Binding-site contacts:
Ligand atom PG contacts residue SER174 of chain 1.M at 3.8 Å.
Ligand atom PB contacts residue CA1 of chain 1.PA at 3.4 Å.
Ligand atom C4' contacts residue TYR262 of chain 1.M at 3.4 Å (hydrophobic).
Ligand atom O4' contacts residue ASN270 of chain 1.M at 3.9 Å.
Ligand atom O2 contacts residue ASN270 of chain 1.M at 3.0 Å (h-bond).
Ligand atom C6 contacts residue ALA267 of chain 1.M at 3.9 Å (hydrophobic).
Ligand atom O2B contacts residue SER174 of chain 1.M at 3.4 Å (h-bond).
Ligand atom O2C contacts residue CA1 of chain 1.PA at 3.7 Å.
Ligand atom O1G contacts residue SER174 of chain 1.M at 2.5 Å (h-bond).
Ligand atom O4' contacts residue ALA267 of chain 1.M at 3.6 Å.
Ligand atom O2 contacts residue ARG274 of chain 1.M at 3.0 Å (salt-bridge).
Ligand atom O3G contacts residue ARG143 of chain 1.M at 2.9 Å (salt-bridge).
Ligand atom C2' contacts residue DC6 of chain 1.O at 3.7 Å.
Ligand atom O1G contacts residue GLY183 of chain 1.M at 2.8 Å (h-bond).
Ligand atom O5' contacts residue ALA267 of chain 1.M at 3.9 Å.
Ligand atom C4 contacts residue ARG274 of chain 1.M at 4.0 Å.
Ligand atom C2 contacts residue ARG274 of chain 1.M at 3.8 Å.
Ligand atom C5 contacts residue DC6 of chain 1.O at 3.7 Å.
Ligand atom O1B contacts residue CA1 of chain 1.OA at 4.0 Å.
Ligand atom S3' contacts residue TYR262 of chain 1.M at 3.7 Å.
Ligand atom PA contacts residue ALA267 of chain 1.M at 3.7 Å.
Ligand atom O1G contacts residue CYS182 of chain 1.M at 3.8 Å.
Ligand atom N4 contacts residue DC6 of chain 1.O at 3.5 Å (h-bond).
Ligand atom PG contacts residue GLY183 of chain 1.M at 3.8 Å.
Ligand atom PG contacts residue ARG143 of chain 1.M at 3.7 Å.
Ligand atom O2 contacts residue TYR262 of chain 1.M at 3.3 Å.
Ligand atom O1B contacts residue CA1 of chain 1.PA at 2.3 Å.
Ligand atom O1A contacts residue ALA267 of chain 1.M at 2.6 Å (h-bond).
Ligand atom C1' contacts residue ASN270 of chain 1.M at 3.6 Å.
Ligand atom O3B contacts residue SER174 of chain 1.M at 3.5 Å.
Ligand atom O1A contacts residue SER266 of chain 1.M at 3.3 Å.
Ligand atom O1G contacts residue ARG143 of chain 1.M at 3.3 Å (salt-bridge).
Ligand atom O2B contacts residue ARG177 of chain 1.M at 2.7 Å (salt-bridge).
Ligand atom O2B contacts residue GLY173 of chain 1.M at 3.8 Å.
Ligand atom C2 contacts residue TYR262 of chain 1.M at 3.9 Å (hydrophobic).
Ligand atom N4 contacts residue ARG274 of chain 1.M at 4.0 Å.
Ligand atom O2A contacts residue ALA267 of chain 1.M at 3.7 Å.
Ligand atom C2' contacts residue TYR262 of chain 1.M at 3.8 Å (hydrophobic).
Ligand atom N3 contacts residue ARG274 of chain 1.M at 3.1 Å (salt-bridge).
Ligand atom N1 contacts residue ALA267 of chain 1.M at 3.9 Å.

Sequence of chain 1.M:
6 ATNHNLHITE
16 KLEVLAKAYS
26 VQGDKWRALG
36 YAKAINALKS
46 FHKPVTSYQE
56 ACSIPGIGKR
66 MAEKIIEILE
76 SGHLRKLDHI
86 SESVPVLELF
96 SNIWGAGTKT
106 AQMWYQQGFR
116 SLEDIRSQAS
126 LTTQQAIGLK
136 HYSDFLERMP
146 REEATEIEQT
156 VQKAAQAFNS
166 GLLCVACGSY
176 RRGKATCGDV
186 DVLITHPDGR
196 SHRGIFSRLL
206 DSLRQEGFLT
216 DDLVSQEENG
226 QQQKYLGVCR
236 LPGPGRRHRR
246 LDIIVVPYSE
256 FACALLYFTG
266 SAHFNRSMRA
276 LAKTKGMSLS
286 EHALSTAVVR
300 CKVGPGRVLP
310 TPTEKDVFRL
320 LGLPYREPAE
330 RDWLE

This small molecule binds to this protein.
Small molecule (SMILES): Nc1ccn([C@@H]2CS[C@H](COP(=O)(O)OP(=O)(O)OP(=O)(O)O)O2)c(=O)n1